This small molecule binds to this protein.
Small molecule (SMILES): CC(=O)N[C@@H]1[C@@H](O)[C@H](O)[C@@H](CO)O[C@H]1O

Binding-site contacts:
Ligand atom O7 contacts residue ASN15 of chain 1.B at 4.0 Å.
Ligand atom O6 contacts residue ASN15 of chain 1.B at 4.0 Å.
Ligand atom C2 contacts residue GLN18 of chain 1.B at 4.1 Å.
Ligand atom C3 contacts residue ASN15 of chain 1.B at 3.2 Å.
Ligand atom C4 contacts residue GLN18 of chain 1.B at 3.3 Å.
Ligand atom O3 contacts residue ASN15 of chain 1.B at 3.6 Å (h-bond).
Ligand atom C1 contacts residue ASN15 of chain 1.B at 1.5 Å.
Ligand atom N2 contacts residue ASN15 of chain 1.B at 3.7 Å.
Ligand atom C3 contacts residue GLN18 of chain 1.B at 3.6 Å.
Ligand atom C4 contacts residue ASN15 of chain 1.B at 3.1 Å.
Ligand atom C1 contacts residue GLN18 of chain 1.B at 3.9 Å.
Ligand atom O4 contacts residue ASN15 of chain 1.B at 4.5 Å.
Ligand atom C5 contacts residue ASN15 of chain 1.B at 3.3 Å.
Ligand atom O5 contacts residue GLN18 of chain 1.B at 4.4 Å.
Ligand atom C5 contacts residue GLN18 of chain 1.B at 4.3 Å.
Ligand atom O3 contacts residue GLN18 of chain 1.B at 3.1 Å (h-bond).
Ligand atom C7 contacts residue ASN15 of chain 1.B at 4.3 Å.
Ligand atom C6 contacts residue ASN15 of chain 1.B at 4.3 Å.
Ligand atom O5 contacts residue ASN15 of chain 1.B at 2.4 Å (h-bond).
Ligand atom O4 contacts residue GLN18 of chain 1.B at 3.9 Å.
Ligand atom C2 contacts residue ASN15 of chain 1.B at 2.5 Å.

Sequence of chain 1.B:
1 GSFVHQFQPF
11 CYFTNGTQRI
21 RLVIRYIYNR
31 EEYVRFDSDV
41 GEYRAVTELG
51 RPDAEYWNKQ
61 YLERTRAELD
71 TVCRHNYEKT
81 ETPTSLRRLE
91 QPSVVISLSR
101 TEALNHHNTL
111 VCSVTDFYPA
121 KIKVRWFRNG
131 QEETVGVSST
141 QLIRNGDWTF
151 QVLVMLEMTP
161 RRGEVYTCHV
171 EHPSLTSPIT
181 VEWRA